Sequence of chain 1.A:
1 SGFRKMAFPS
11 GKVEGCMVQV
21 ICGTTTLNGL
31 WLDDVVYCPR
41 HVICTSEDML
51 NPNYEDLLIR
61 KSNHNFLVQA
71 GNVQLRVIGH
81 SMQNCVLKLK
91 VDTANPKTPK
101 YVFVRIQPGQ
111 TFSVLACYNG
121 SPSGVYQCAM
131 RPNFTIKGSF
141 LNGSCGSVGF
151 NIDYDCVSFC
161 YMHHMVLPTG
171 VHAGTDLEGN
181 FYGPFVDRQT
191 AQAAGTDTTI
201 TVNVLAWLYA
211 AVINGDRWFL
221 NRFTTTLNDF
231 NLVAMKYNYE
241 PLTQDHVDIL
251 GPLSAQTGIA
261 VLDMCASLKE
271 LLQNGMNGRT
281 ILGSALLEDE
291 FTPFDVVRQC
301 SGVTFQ

A small-molecule ligand and the protein it binds are described below.
Small molecule (SMILES): [H]/N=C/[C@H](C[C@@H]1CCNC1=O)NC(=O)[C@@H]1[C@@H]2[C@H](CN1C(=O)[C@@H](NC(=O)C(F)(F)F)C(C)(C)C)C2(C)C

Sequence of chain 2.A:
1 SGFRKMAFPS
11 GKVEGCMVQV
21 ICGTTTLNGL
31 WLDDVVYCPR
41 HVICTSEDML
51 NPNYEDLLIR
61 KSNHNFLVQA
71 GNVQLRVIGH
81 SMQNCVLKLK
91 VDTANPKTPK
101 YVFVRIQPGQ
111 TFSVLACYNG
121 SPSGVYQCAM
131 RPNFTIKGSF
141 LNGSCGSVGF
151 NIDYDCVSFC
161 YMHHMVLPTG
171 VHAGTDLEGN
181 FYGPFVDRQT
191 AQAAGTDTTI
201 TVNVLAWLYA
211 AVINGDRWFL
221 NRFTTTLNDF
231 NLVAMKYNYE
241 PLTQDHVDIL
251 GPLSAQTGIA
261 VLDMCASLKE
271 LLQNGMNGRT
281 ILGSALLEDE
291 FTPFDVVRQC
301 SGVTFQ

Binding-site contacts:
Ligand atom C3 contacts residue CYS145 of chain 2.A at 1.8 Å (hydrophobic).
Ligand atom F1 contacts residue THR190 of chain 2.A at 3.6 Å.
Ligand atom O3 contacts residue VAL166 of chain 2.A at 3.0 Å (h-bond).
Ligand atom C20 contacts residue HIS41 of chain 2.A at 3.5 Å.
Ligand atom C12 contacts residue HIS164 of chain 2.A at 3.5 Å.
Ligand atom C7 contacts residue ASN142 of chain 2.A at 3.6 Å.
Ligand atom F3 contacts residue THR190 of chain 2.A at 3.0 Å.
Ligand atom C19 contacts residue ASP187 of chain 2.A at 3.5 Å.
Ligand atom C9 contacts residue HIS164 of chain 2.A at 3.2 Å.
Ligand atom C20 contacts residue MET49 of chain 2.A at 3.7 Å (hydrophobic).
Ligand atom N2 contacts residue SER1 of chain 1.A at 3.2 Å (h-bond).
Ligand atom F2 contacts residue VAL166 of chain 2.A at 2.5 Å.
Ligand atom F3 contacts residue GLN192 of chain 2.A at 3.5 Å.
Ligand atom O4 contacts residue GLN189 of chain 2.A at 3.3 Å.
Ligand atom O1 contacts residue HIS172 of chain 2.A at 3.5 Å.
Ligand atom O4 contacts residue THR190 of chain 2.A at 3.6 Å.
Ligand atom C23 contacts residue VAL166 of chain 2.A at 3.5 Å (hydrophobic).
Ligand atom C2 contacts residue CYS145 of chain 2.A at 2.7 Å (hydrophobic).
Ligand atom C8 contacts residue VAL166 of chain 2.A at 3.4 Å (hydrophobic).
Ligand atom C1 contacts residue HIS164 of chain 2.A at 3.6 Å.
Ligand atom C22 contacts residue VAL166 of chain 2.A at 3.6 Å (hydrophobic).
Ligand atom C6 contacts residue ASN142 of chain 2.A at 3.4 Å.
Ligand atom O1 contacts residue HIS163 of chain 2.A at 2.8 Å (h-bond).
Ligand atom N5 contacts residue CYS145 of chain 2.A at 2.7 Å (h-bond).
Ligand atom F3 contacts residue MET165 of chain 2.A at 3.1 Å.
Ligand atom C4 contacts residue CYS145 of chain 2.A at 3.4 Å (hydrophobic).
Ligand atom O3 contacts residue MET165 of chain 2.A at 3.4 Å.
Ligand atom C19 contacts residue ARG188 of chain 2.A at 3.4 Å.
Ligand atom N4 contacts residue VAL166 of chain 2.A at 3.0 Å (h-bond).
Ligand atom C20 contacts residue ASP187 of chain 2.A at 3.6 Å.
Ligand atom N5 contacts residue SER144 of chain 2.A at 3.5 Å (h-bond).
Ligand atom C4 contacts residue SER144 of chain 2.A at 3.6 Å.
Ligand atom N1 contacts residue CYS145 of chain 2.A at 2.8 Å (h-bond).
Ligand atom N2 contacts residue VAL166 of chain 2.A at 3.3 Å.
Ligand atom N5 contacts residue GLY143 of chain 2.A at 3.5 Å (h-bond).
Ligand atom F2 contacts residue LEU167 of chain 2.A at 3.2 Å.
Ligand atom O1 contacts residue PHE140 of chain 2.A at 3.7 Å.
Ligand atom O1 contacts residue VAL166 of chain 2.A at 3.3 Å.
Ligand atom C20 contacts residue TYR54 of chain 2.A at 3.5 Å (hydrophobic).
Ligand atom N1 contacts residue HIS164 of chain 2.A at 2.9 Å (h-bond).